Sequence of chain 2.A:
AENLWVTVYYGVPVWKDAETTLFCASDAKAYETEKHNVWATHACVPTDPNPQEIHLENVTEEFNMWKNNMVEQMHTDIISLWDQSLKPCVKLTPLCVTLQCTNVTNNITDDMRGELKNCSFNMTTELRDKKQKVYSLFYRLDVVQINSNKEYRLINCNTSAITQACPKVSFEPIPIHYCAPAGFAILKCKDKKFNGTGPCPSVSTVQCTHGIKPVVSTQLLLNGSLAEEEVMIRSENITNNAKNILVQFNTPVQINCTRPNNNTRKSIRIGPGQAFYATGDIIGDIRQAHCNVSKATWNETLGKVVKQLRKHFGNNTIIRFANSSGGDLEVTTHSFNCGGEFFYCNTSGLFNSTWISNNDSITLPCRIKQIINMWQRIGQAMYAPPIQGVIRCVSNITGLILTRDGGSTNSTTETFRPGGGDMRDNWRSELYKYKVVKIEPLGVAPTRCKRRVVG

A protein and the small-molecule ligand that binds it are described below.
Small molecule (SMILES): CC(=O)N[C@H]1[C@H](O[C@H]2[C@H](O)[C@@H](NC(C)=O)CO[C@@H]2CO)O[C@H](CO)[C@@H](O)[C@@H]1O

Binding-site contacts:
Ligand atom O5 contacts residue THR206 of chain 2.A at 4.2 Å.
Ligand atom N2 contacts residue ASN204 of chain 2.A at 2.9 Å (h-bond).
Ligand atom C2 contacts residue THR206 of chain 2.A at 4.2 Å.
Ligand atom O7 contacts residue ASN204 of chain 2.A at 3.6 Å (h-bond).
Ligand atom C5 contacts residue THR206 of chain 2.A at 4.3 Å.
Ligand atom C7 contacts residue THR206 of chain 2.A at 4.2 Å.
Ligand atom O5 contacts residue ASN204 of chain 2.A at 2.4 Å (h-bond).
Ligand atom N2 contacts residue THR206 of chain 2.A at 3.4 Å (h-bond).
Ligand atom C8 contacts residue THR206 of chain 2.A at 4.2 Å.
Ligand atom C3 contacts residue ASN204 of chain 2.A at 3.8 Å.
Ligand atom C8 contacts residue SER244 of chain 2.A at 3.2 Å.
Ligand atom C7 contacts residue ASN204 of chain 2.A at 3.4 Å.
Ligand atom C4 contacts residue ASN204 of chain 2.A at 4.2 Å.
Ligand atom C1 contacts residue THR206 of chain 2.A at 3.8 Å.
Ligand atom O7 contacts residue ILE247 of chain 2.A at 3.9 Å.
Ligand atom C8 contacts residue ASN204 of chain 2.A at 4.5 Å.
Ligand atom C5 contacts residue ASN204 of chain 2.A at 3.7 Å.
Ligand atom C2 contacts residue ASN204 of chain 2.A at 2.4 Å.
Ligand atom C1 contacts residue ASN204 of chain 2.A at 1.4 Å.
Ligand atom C7 contacts residue SER244 of chain 2.A at 4.5 Å.